Binding-site contacts:
Ligand atom C13 contacts residue GLU44 of chain 2.A at 3.7 Å.
Ligand atom C06 contacts residue LEU48 of chain 2.A at 4.2 Å (hydrophobic).
Ligand atom N07 contacts residue VAL51 of chain 2.A at 4.1 Å.
Ligand atom C14 contacts residue CYS43 of chain 2.A at 4.0 Å (hydrophobic).
Ligand atom C11 contacts residue GLU44 of chain 2.A at 3.9 Å.
Ligand atom N08 contacts residue LEU48 of chain 2.A at 3.3 Å.
Ligand atom C04 contacts residue ASN47 of chain 2.A at 4.2 Å.
Ligand atom C15 contacts residue ASN47 of chain 2.A at 3.4 Å.
Ligand atom S01 contacts residue ASN47 of chain 2.A at 3.5 Å.
Ligand atom C03 contacts residue GLU44 of chain 2.A at 4.5 Å.
Ligand atom C10 contacts residue GLU44 of chain 2.A at 3.9 Å.
Ligand atom C13 contacts residue CYS43 of chain 2.A at 3.8 Å (hydrophobic).
Ligand atom C14 contacts residue ASN47 of chain 2.A at 4.0 Å.
Ligand atom C02 contacts residue ASN47 of chain 2.A at 3.5 Å.
Ligand atom N07 contacts residue GLU19 of chain 2.A at 2.7 Å (salt-bridge).
Ligand atom C14 contacts residue GLU44 of chain 2.A at 3.6 Å.
Ligand atom C03 contacts residue ASN47 of chain 2.A at 3.9 Å.
Ligand atom N18 contacts residue ASP220 of chain 2.A at 4.1 Å.
Ligand atom C05 contacts residue ASN47 of chain 2.A at 4.0 Å.
Ligand atom C09 contacts residue GLU44 of chain 2.A at 3.9 Å.
Ligand atom C16 contacts residue ASN47 of chain 2.A at 3.8 Å.
Ligand atom C04 contacts residue GLU44 of chain 2.A at 4.2 Å.
Ligand atom N08 contacts residue GLU19 of chain 2.A at 3.0 Å (salt-bridge).
Ligand atom C06 contacts residue GLU19 of chain 2.A at 3.6 Å.
Ligand atom C12 contacts residue GLU44 of chain 2.A at 3.9 Å.

Sequence of chain 2.A:
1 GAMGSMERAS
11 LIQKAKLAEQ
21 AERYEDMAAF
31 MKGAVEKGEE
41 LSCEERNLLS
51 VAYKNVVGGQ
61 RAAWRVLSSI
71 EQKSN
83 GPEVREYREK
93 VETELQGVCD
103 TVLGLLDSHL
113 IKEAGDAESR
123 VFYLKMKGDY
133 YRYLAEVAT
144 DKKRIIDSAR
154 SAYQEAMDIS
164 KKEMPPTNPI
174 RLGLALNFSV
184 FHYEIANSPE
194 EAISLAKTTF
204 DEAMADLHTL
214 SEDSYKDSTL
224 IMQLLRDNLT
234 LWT

A protein and the small-molecule ligand that binds it are described below.
Small molecule (SMILES): [H]/N=C(/N)c1cc(-c2ccccc2)c(CCCN)s1